Sequence of chain 1.A:
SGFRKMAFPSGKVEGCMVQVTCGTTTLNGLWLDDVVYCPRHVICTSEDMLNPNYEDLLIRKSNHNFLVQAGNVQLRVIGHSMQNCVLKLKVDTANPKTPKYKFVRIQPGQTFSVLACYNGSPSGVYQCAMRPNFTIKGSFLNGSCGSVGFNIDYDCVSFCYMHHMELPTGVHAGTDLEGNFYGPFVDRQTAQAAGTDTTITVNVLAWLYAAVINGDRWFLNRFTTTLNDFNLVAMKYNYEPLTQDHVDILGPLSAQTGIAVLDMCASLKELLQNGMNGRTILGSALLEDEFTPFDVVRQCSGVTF

A protein and the small-molecule ligand that binds it are described below.
Small molecule (SMILES): CCCNC(=O)CN1C[C@@H](C(=O)Nc2cncc3cc(F)ccc23)c2cc(Cl)ccc2C1=O

Sequence of chain 1.B:
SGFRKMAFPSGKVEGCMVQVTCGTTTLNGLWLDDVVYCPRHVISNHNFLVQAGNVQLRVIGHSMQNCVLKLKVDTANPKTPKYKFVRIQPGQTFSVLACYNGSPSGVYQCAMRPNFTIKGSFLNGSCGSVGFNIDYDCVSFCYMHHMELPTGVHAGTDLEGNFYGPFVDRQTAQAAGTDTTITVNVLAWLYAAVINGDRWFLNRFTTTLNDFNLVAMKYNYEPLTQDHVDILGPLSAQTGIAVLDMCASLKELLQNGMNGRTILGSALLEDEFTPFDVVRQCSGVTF

Binding-site contacts:
Ligand atom O1 contacts residue GLU166 of chain 1.A at 3.0 Å (salt-bridge).
Ligand atom C12 contacts residue LEU141 of chain 1.A at 3.7 Å (hydrophobic).
Ligand atom O1 contacts residue MET165 of chain 1.A at 3.4 Å.
Ligand atom CL contacts residue MET165 of chain 1.A at 3.8 Å.
Ligand atom C11 contacts residue GLU166 of chain 1.A at 3.8 Å.
Ligand atom C12 contacts residue PHE140 of chain 1.A at 3.6 Å (hydrophobic).
Ligand atom N3 contacts residue PHE140 of chain 1.A at 3.9 Å.
Ligand atom C9 contacts residue CYS145 of chain 1.A at 3.8 Å (hydrophobic).
Ligand atom C9 contacts residue HIS163 of chain 1.A at 3.1 Å.
Ligand atom C23 contacts residue GLN189 of chain 1.A at 3.5 Å.
Ligand atom CL contacts residue ASP187 of chain 1.A at 3.4 Å.
Ligand atom N1 contacts residue GLN189 of chain 1.A at 3.9 Å.
Ligand atom C20 contacts residue MET165 of chain 1.A at 3.5 Å (hydrophobic).
Ligand atom CL contacts residue HIS41 of chain 1.A at 3.5 Å.
Ligand atom C10 contacts residue HIS163 of chain 1.A at 3.7 Å.
Ligand atom C4 contacts residue GLN189 of chain 1.A at 3.8 Å.
Ligand atom C13 contacts residue ASN142 of chain 1.A at 3.7 Å.
Ligand atom C10 contacts residue GLU166 of chain 1.A at 3.6 Å.
Ligand atom C10 contacts residue LEU141 of chain 1.A at 3.9 Å (hydrophobic).
Ligand atom C18 contacts residue MET49 of chain 1.A at 3.8 Å (hydrophobic).
Ligand atom C19 contacts residue HIS164 of chain 1.A at 3.9 Å.
Ligand atom N2 contacts residue CYS145 of chain 1.A at 3.8 Å.
Ligand atom C10 contacts residue PHE140 of chain 1.A at 3.7 Å (hydrophobic).
Ligand atom C12 contacts residue ASN142 of chain 1.A at 3.8 Å.
Ligand atom O2 contacts residue GLN189 of chain 1.A at 3.3 Å (h-bond).
Ligand atom N3 contacts residue HIS163 of chain 1.A at 2.6 Å (h-bond).
Ligand atom C21 contacts residue MET49 of chain 1.A at 3.9 Å (hydrophobic).
Ligand atom C9 contacts residue GLU166 of chain 1.A at 3.7 Å.
Ligand atom C18 contacts residue HIS164 of chain 1.A at 3.4 Å.
Ligand atom C19 contacts residue MET165 of chain 1.A at 3.4 Å (hydrophobic).
Ligand atom N3 contacts residue SER144 of chain 1.A at 3.7 Å.
Ligand atom C12 contacts residue GLU166 of chain 1.A at 3.4 Å.
Ligand atom CL contacts residue MET49 of chain 1.A at 3.9 Å.
Ligand atom C19 contacts residue MET49 of chain 1.A at 3.4 Å (hydrophobic).
Ligand atom C11 contacts residue LEU141 of chain 1.A at 3.8 Å (hydrophobic).
Ligand atom C14 contacts residue ASN142 of chain 1.A at 3.9 Å.
Ligand atom N3 contacts residue GLU166 of chain 1.A at 3.9 Å.
Ligand atom C18 contacts residue MET165 of chain 1.A at 3.6 Å (hydrophobic).
Ligand atom C20 contacts residue MET49 of chain 1.A at 3.5 Å (hydrophobic).
Ligand atom CL contacts residue HIS164 of chain 1.A at 3.7 Å.